Binding-site contacts:
Ligand atom C7 contacts residue ASN1098 of chain 1.A at 3.1 Å.
Ligand atom C2 contacts residue ASN1098 of chain 1.A at 2.6 Å.
Ligand atom C5 contacts residue ASN1098 of chain 1.A at 3.6 Å.
Ligand atom O5 contacts residue ASN1098 of chain 1.A at 2.3 Å (h-bond).
Ligand atom C8 contacts residue ASN1098 of chain 1.A at 3.7 Å.
Ligand atom O7 contacts residue ASN1098 of chain 1.A at 3.7 Å.
Ligand atom C4 contacts residue ASN1098 of chain 1.A at 4.3 Å.
Ligand atom O6 contacts residue HIS1101 of chain 1.A at 4.4 Å.
Ligand atom C1 contacts residue ASN1098 of chain 1.A at 1.4 Å.
Ligand atom C3 contacts residue ASN1098 of chain 1.A at 3.9 Å.
Ligand atom N2 contacts residue ASN1098 of chain 1.A at 2.7 Å (h-bond).

This small molecule binds to this protein.
Small molecule (SMILES): CC(=O)N[C@@H]1[C@@H](O)[C@H](O)[C@@H](CO)O[C@H]1O

Sequence of chain 1.A:
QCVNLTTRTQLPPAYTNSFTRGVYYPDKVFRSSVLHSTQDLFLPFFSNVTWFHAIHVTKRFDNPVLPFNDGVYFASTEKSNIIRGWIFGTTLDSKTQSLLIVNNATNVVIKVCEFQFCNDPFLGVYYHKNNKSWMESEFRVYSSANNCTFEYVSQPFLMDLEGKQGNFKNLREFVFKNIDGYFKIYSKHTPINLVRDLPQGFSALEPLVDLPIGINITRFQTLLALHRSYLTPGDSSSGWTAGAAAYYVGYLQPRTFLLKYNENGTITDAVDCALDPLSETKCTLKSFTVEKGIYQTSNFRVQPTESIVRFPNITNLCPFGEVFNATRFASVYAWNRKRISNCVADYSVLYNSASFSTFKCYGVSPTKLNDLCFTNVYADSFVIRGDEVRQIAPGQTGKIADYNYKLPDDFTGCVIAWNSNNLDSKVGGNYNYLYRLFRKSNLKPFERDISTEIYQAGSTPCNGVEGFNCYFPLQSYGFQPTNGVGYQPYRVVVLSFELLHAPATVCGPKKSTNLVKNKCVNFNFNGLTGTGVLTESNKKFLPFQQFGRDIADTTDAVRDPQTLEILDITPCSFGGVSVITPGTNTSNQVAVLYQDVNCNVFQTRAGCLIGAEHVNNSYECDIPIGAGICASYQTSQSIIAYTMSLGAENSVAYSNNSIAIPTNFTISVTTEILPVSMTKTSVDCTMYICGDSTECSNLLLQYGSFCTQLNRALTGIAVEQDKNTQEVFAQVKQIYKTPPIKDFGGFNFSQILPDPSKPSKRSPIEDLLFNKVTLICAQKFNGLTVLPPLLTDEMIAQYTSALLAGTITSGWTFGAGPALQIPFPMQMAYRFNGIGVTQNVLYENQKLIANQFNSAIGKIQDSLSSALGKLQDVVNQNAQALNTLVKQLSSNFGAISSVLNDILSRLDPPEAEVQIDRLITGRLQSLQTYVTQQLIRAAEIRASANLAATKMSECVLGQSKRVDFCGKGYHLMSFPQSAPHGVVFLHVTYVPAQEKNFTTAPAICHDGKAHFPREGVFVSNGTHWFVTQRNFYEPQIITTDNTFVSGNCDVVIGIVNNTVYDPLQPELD